Sequence of chain 1.V:
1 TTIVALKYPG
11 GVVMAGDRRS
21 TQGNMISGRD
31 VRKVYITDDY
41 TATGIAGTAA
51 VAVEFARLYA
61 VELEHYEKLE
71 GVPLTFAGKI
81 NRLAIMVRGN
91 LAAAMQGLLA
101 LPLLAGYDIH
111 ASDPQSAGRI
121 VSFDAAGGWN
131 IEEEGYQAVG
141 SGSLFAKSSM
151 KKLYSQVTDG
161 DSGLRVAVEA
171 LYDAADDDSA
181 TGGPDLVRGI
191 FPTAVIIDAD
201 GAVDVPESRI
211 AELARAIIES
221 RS

This protein binds this small molecule.
Small molecule (SMILES): CC(C)C[C@H](NC(=O)[C@@H](Cc1cccc2ccccc12)NC(=O)N1CCOCC1)B(O)O

Binding-site contacts:
Ligand atom O3 contacts residue SER20 of chain 1.V at 3.5 Å.
Ligand atom N1 contacts residue SER20 of chain 1.V at 3.5 Å.
Ligand atom C38 contacts residue SER27 of chain 1.V at 3.2 Å.
Ligand atom N1 contacts residue THR1 of chain 1.V at 3.7 Å.
Ligand atom C5 contacts residue THR21 of chain 1.V at 2.5 Å.
Ligand atom C36 contacts residue ALA49 of chain 1.V at 3.0 Å (hydrophobic).
Ligand atom C37 contacts residue GLN22 of chain 1.V at 3.6 Å.
Ligand atom O17 contacts residue GLY47 of chain 1.V at 3.4 Å (h-bond).
Ligand atom C38 contacts residue GLN22 of chain 1.V at 3.2 Å.
Ligand atom B contacts residue THR1 of chain 1.V at 1.6 Å.
Ligand atom C15 contacts residue THR1 of chain 1.V at 2.5 Å.
Ligand atom C34 contacts residue ASP124 of chain 1.BA at 3.3 Å.
Ligand atom C22 contacts residue GLY47 of chain 1.V at 3.2 Å.
Ligand atom C25 contacts residue ALA49 of chain 1.V at 3.5 Å (hydrophobic).
Ligand atom C35 contacts residue THR48 of chain 1.V at 3.5 Å.
Ligand atom C40 contacts residue ASP124 of chain 1.BA at 3.3 Å.
Ligand atom C15 contacts residue LYS33 of chain 1.V at 3.7 Å.
Ligand atom C37 contacts residue THR21 of chain 1.V at 2.8 Å.
Ligand atom O17 contacts residue THR1 of chain 1.V at 2.5 Å (h-bond).
Ligand atom C4 contacts residue THR21 of chain 1.V at 3.4 Å.
Ligand atom C34 contacts residue ALA49 of chain 1.V at 3.3 Å (hydrophobic).
Ligand atom O16 contacts residue ALA46 of chain 1.V at 3.4 Å.
Ligand atom C24 contacts residue ALA52 of chain 1.V at 3.4 Å (hydrophobic).
Ligand atom C31 contacts residue THR21 of chain 1.V at 3.6 Å.
Ligand atom C35 contacts residue ALA49 of chain 1.V at 2.5 Å (hydrophobic).
Ligand atom N6 contacts residue THR21 of chain 1.V at 3.6 Å (h-bond).
Ligand atom C13 contacts residue GLY47 of chain 1.V at 3.7 Å.
Ligand atom C36 contacts residue THR48 of chain 1.V at 3.7 Å.
Ligand atom C37 contacts residue SER27 of chain 1.V at 3.6 Å.
Ligand atom C39 contacts residue GLN22 of chain 1.V at 3.4 Å.
Ligand atom C25 contacts residue VAL31 of chain 1.V at 3.5 Å (hydrophobic).
Ligand atom O3 contacts residue THR21 of chain 1.V at 2.8 Å (h-bond).
Ligand atom C24 contacts residue ALA49 of chain 1.V at 3.5 Å (hydrophobic).
Ligand atom C13 contacts residue THR48 of chain 1.V at 3.5 Å.
Ligand atom O12 contacts residue GLY47 of chain 1.V at 3.4 Å.
Ligand atom O16 contacts residue THR1 of chain 1.V at 2.4 Å (h-bond).
Ligand atom C2 contacts residue THR21 of chain 1.V at 3.5 Å.
Ligand atom C36 contacts residue GLY47 of chain 1.V at 3.5 Å.
Ligand atom O16 contacts residue GLY47 of chain 1.V at 3.2 Å (h-bond).
Ligand atom C32 contacts residue THR21 of chain 1.V at 3.6 Å.

Sequence of chain 1.BA:
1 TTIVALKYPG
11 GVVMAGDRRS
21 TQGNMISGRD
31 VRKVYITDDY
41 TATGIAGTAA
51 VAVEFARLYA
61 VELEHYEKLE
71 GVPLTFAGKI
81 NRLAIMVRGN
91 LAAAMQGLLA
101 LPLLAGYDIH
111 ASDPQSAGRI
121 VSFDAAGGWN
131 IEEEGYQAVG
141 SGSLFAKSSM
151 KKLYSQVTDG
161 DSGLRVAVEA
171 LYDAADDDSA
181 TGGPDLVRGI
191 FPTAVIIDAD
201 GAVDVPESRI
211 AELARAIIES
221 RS